Binding-site contacts:
Ligand atom C4 contacts residue CYS48 of chain 1.A at 3.1 Å (hydrophobic).
Ligand atom C4 contacts residue LEU49 of chain 1.A at 3.5 Å (hydrophobic).
Ligand atom C4 contacts residue ARG52 of chain 1.A at 4.0 Å.
Ligand atom S1 contacts residue LEU49 of chain 1.A at 3.1 Å (h-bond).
Ligand atom C3 contacts residue CYS48 of chain 1.A at 3.9 Å (hydrophobic).
Ligand atom C3 contacts residue ARG52 of chain 1.A at 4.4 Å.
Ligand atom S1 contacts residue CYS48 of chain 1.A at 2.0 Å (h-bond).

Sequence of chain 1.A:
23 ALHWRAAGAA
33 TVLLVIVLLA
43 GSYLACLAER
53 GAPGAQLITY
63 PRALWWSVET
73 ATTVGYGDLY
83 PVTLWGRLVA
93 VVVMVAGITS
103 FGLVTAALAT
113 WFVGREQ

This protein binds this small molecule.
Small molecule (SMILES): CC1(C)C=C(CSS(C)(=O)=O)C(C)(C)N1[O]